This small molecule binds to this protein.
Small molecule (SMILES): [H]/N=C(/N)C1CCC(CNC(=O)[C@@H]2C=C(C)Cn3c(=O)n(CC(c4ccccc4)c4ccccc4)c(=O)n32)CC1

Sequence of chain 1.B:
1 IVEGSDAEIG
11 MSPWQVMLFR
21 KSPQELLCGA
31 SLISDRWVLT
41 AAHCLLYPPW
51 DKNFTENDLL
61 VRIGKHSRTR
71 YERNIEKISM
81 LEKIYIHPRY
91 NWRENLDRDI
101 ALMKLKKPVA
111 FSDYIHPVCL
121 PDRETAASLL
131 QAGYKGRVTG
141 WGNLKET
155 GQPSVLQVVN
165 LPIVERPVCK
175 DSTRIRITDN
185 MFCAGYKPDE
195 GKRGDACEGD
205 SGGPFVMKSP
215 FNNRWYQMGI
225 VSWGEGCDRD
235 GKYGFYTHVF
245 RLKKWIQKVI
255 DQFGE

Binding-site contacts:
Ligand atom C3 contacts residue VAL225 of chain 1.B at 3.2 Å (hydrophobic).
Ligand atom N21 contacts residue GLY228 of chain 1.B at 3.7 Å.
Ligand atom C2 contacts residue CYS201 of chain 1.B at 3.7 Å (hydrophobic).
Ligand atom N11 contacts residue GLY238 of chain 1.B at 3.5 Å.
Ligand atom C32 contacts residue GLU229 of chain 1.B at 3.6 Å.
Ligand atom C30 contacts residue ILE179 of chain 1.B at 3.4 Å (hydrophobic).
Ligand atom C14 contacts residue SER226 of chain 1.B at 3.7 Å.
Ligand atom N9 contacts residue SER205 of chain 1.B at 3.5 Å (h-bond).
Ligand atom N11 contacts residue ALA200 of chain 1.B at 3.7 Å.
Ligand atom C29 contacts residue LEU96 of chain 1.B at 3.7 Å (hydrophobic).
Ligand atom C25 contacts residue ILE179 of chain 1.B at 3.6 Å (hydrophobic).
Ligand atom C16 contacts residue HIS43 of chain 1.B at 3.7 Å.
Ligand atom O22 contacts residue TRP227 of chain 1.B at 2.8 Å.
Ligand atom C22 contacts residue TRP227 of chain 1.B at 3.4 Å (hydrophobic).
Ligand atom C33 contacts residue GLU229 of chain 1.B at 3.6 Å.
Ligand atom C23 contacts residue GLY228 of chain 1.B at 3.3 Å.
Ligand atom C33 contacts residue ILE179 of chain 1.B at 3.0 Å (hydrophobic).
Ligand atom C28 contacts residue GLU94 of chain 1.B at 3.2 Å.
Ligand atom C28 contacts residue ASN95 of chain 1.B at 3.6 Å.
Ligand atom O22 contacts residue GLY228 of chain 1.B at 2.8 Å (h-bond).
Ligand atom C15 contacts residue TRP50 of chain 1.B at 3.6 Å (hydrophobic).
Ligand atom N19 contacts residue TRP227 of chain 1.B at 3.5 Å.
Ligand atom C24 contacts residue GLY228 of chain 1.B at 3.6 Å.
Ligand atom C12 contacts residue SER226 of chain 1.B at 3.6 Å.
Ligand atom N9 contacts residue SER226 of chain 1.B at 3.1 Å (h-bond).
Ligand atom N11 contacts residue ASP199 of chain 1.B at 2.6 Å (salt-bridge).
Ligand atom C30 contacts residue TRP227 of chain 1.B at 3.2 Å (hydrophobic).
Ligand atom C29 contacts residue ASN95 of chain 1.B at 3.7 Å.
Ligand atom C34 contacts residue ILE179 of chain 1.B at 3.4 Å (hydrophobic).
Ligand atom C22 contacts residue GLY228 of chain 1.B at 3.5 Å.
Ligand atom C8 contacts residue ASP199 of chain 1.B at 3.3 Å.
Ligand atom C4 contacts residue VAL225 of chain 1.B at 3.6 Å (hydrophobic).
Ligand atom N10 contacts residue ASP199 of chain 1.B at 2.6 Å (salt-bridge).
Ligand atom C13 contacts residue TRP227 of chain 1.B at 3.7 Å (hydrophobic).
Ligand atom N10 contacts residue GLY230 of chain 1.B at 2.8 Å (h-bond).
Ligand atom C17 contacts residue TRP50 of chain 1.B at 3.2 Å (hydrophobic).
Ligand atom C31 contacts residue ILE179 of chain 1.B at 3.3 Å (hydrophobic).
Ligand atom C1 contacts residue SER205 of chain 1.B at 3.2 Å.
Ligand atom C32 contacts residue ILE179 of chain 1.B at 2.9 Å (hydrophobic).
Ligand atom C13 contacts residue SER226 of chain 1.B at 3.4 Å.